Binding-site contacts:
Ligand atom O3 contacts residue MG1 of chain 1.Q at 2.1 Å.
Ligand atom O7 contacts residue LYS177 of chain 1.A at 2.7 Å (salt-bridge).
Ligand atom O1P contacts residue THR65 of chain 1.B at 2.4 Å (h-bond).
Ligand atom C contacts residue LYS175 of chain 1.A at 3.4 Å.
Ligand atom O2P contacts residue GLY380 of chain 1.A at 3.2 Å.
Ligand atom O1P contacts residue LYS175 of chain 1.A at 3.3 Å.
Ligand atom O7 contacts residue MG1 of chain 1.Q at 2.3 Å.
Ligand atom C contacts residue MG1 of chain 1.Q at 3.0 Å.
Ligand atom O2 contacts residue THR173 of chain 1.A at 2.9 Å (h-bond).
Ligand atom O1 contacts residue LYS175 of chain 1.A at 3.2 Å (salt-bridge).
Ligand atom O7 contacts residue LYS175 of chain 1.A at 3.4 Å (salt-bridge).
Ligand atom C2 contacts residue MG1 of chain 1.Q at 2.9 Å.
Ligand atom C3 contacts residue KCX201 of chain 1.A at 3.1 Å.
Ligand atom O3 contacts residue HIS294 of chain 1.A at 3.0 Å (h-bond).
Ligand atom O2P contacts residue GLY381 of chain 1.A at 2.7 Å (h-bond).
Ligand atom O4 contacts residue GLY380 of chain 1.A at 3.4 Å (h-bond).
Ligand atom O3 contacts residue GLU204 of chain 1.A at 2.9 Å (salt-bridge).
Ligand atom O2 contacts residue MG1 of chain 1.Q at 2.3 Å.
Ligand atom O2P contacts residue LYS334 of chain 1.A at 2.8 Å (salt-bridge).
Ligand atom O4P contacts residue ARG295 of chain 1.A at 2.8 Å (salt-bridge).
Ligand atom O5P contacts residue HIS327 of chain 1.A at 2.8 Å (h-bond).
Ligand atom O6 contacts residue GLU60 of chain 1.B at 3.2 Å (salt-bridge).
Ligand atom O7 contacts residue ASN123 of chain 1.B at 2.9 Å (h-bond).
Ligand atom C5 contacts residue HIS294 of chain 1.A at 3.5 Å.
Ligand atom O2 contacts residue LYS175 of chain 1.A at 2.9 Å (salt-bridge).
Ligand atom O7 contacts residue GLU204 of chain 1.A at 3.0 Å (salt-bridge).
Ligand atom O2P contacts residue TRP66 of chain 1.B at 3.3 Å.
Ligand atom O6 contacts residue LYS334 of chain 1.A at 2.8 Å (salt-bridge).
Ligand atom O5P contacts residue SER379 of chain 1.A at 3.3 Å (h-bond).
Ligand atom O1P contacts residue GLY404 of chain 1.A at 3.0 Å (h-bond).
Ligand atom O6P contacts residue ARG295 of chain 1.A at 2.7 Å (salt-bridge).
Ligand atom O3 contacts residue KCX201 of chain 1.A at 2.5 Å (h-bond).
Ligand atom O7 contacts residue ASP203 of chain 1.A at 3.1 Å (salt-bridge).
Ligand atom P1 contacts residue THR65 of chain 1.B at 3.4 Å.
Ligand atom O2 contacts residue ASP203 of chain 1.A at 3.5 Å (salt-bridge).
Ligand atom O3P contacts residue GLY403 of chain 1.A at 2.8 Å (h-bond).
Ligand atom O2P contacts residue THR65 of chain 1.B at 3.4 Å (h-bond).
Ligand atom O2 contacts residue KCX201 of chain 1.A at 3.3 Å (h-bond).
Ligand atom C3 contacts residue MG1 of chain 1.Q at 3.0 Å.
Ligand atom O4 contacts residue SER379 of chain 1.A at 2.8 Å (h-bond).

Sequence of chain 1.A:
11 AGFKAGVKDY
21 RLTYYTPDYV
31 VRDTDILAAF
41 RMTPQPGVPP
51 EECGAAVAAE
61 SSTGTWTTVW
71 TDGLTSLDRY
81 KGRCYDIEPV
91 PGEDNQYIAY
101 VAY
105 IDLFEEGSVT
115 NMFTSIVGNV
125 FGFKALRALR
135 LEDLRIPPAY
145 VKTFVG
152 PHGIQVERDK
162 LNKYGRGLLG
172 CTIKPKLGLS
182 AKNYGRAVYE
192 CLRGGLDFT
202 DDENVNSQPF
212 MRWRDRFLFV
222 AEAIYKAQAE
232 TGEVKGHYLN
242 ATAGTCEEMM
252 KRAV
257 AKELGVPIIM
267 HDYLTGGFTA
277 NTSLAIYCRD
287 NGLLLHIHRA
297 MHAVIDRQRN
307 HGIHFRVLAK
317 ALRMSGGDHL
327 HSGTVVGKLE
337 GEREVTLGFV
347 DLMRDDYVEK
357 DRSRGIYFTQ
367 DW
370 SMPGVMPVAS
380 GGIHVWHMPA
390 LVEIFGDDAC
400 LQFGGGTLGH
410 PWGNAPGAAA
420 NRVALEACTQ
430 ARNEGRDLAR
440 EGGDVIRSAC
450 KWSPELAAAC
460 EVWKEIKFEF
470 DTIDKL

Sequence of chain 1.B:
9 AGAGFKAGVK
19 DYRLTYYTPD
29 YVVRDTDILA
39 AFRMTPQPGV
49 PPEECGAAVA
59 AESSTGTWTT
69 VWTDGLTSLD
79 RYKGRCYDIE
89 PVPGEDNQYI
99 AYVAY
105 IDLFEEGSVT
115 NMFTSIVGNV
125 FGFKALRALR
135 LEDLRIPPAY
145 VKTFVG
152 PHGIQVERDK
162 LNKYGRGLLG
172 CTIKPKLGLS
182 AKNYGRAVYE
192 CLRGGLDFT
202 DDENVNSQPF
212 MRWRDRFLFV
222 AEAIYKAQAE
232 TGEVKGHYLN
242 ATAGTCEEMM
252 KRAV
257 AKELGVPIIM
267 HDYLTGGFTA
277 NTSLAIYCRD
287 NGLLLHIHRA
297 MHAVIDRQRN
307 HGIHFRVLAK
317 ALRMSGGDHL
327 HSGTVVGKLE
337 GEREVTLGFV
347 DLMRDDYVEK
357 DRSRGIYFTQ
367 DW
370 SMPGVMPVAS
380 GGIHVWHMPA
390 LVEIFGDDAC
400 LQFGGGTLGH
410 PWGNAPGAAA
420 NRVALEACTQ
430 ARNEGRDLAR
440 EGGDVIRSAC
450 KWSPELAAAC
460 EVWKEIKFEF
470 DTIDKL

The small molecule below binds the protein below.
Small molecule (SMILES): O=C(O)[C@@](O)(COP(=O)(O)O)[C@H](O)[C@H](O)COP(=O)(O)O